Binding-site contacts:
Ligand atom C2 contacts residue HIS554 of chain 1.D at 3.6 Å.
Ligand atom C2 contacts residue THR161 of chain 1.D at 4.0 Å.
Ligand atom C6 contacts residue PHE461 of chain 1.D at 4.1 Å (hydrophobic).
Ligand atom F3 contacts residue PHE481 of chain 1.D at 4.0 Å.
Ligand atom C4 contacts residue THR161 of chain 1.D at 3.7 Å.
Ligand atom C6 contacts residue TYR463 of chain 1.D at 3.4 Å (hydrophobic).
Ligand atom F3 contacts residue FAD1 of chain 1.O at 3.7 Å.
Ligand atom C6 contacts residue ARG479 of chain 1.D at 4.0 Å.
Ligand atom F3 contacts residue THR161 of chain 1.D at 3.3 Å.
Ligand atom O5 contacts residue FAD1 of chain 1.O at 4.1 Å.
Ligand atom O1 contacts residue ALA552 of chain 1.D at 2.5 Å (h-bond).
Ligand atom O2 contacts residue ASN597 of chain 1.D at 2.9 Å (h-bond).
Ligand atom O1 contacts residue FAD1 of chain 1.O at 3.4 Å.
Ligand atom O1 contacts residue HIS554 of chain 1.D at 3.2 Å (h-bond).
Ligand atom C1 contacts residue HIS554 of chain 1.D at 3.6 Å.
Ligand atom C1 contacts residue FAD1 of chain 1.O at 4.0 Å.
Ligand atom O6 contacts residue PHE461 of chain 1.D at 3.5 Å.
Ligand atom O5 contacts residue ALA552 of chain 1.D at 3.9 Å.
Ligand atom O2 contacts residue FAD1 of chain 1.O at 3.3 Å.
Ligand atom C2 contacts residue FAD1 of chain 1.O at 3.4 Å.
Ligand atom O4 contacts residue HIS457 of chain 1.D at 3.7 Å.
Ligand atom C6 contacts residue ASP459 of chain 1.D at 3.1 Å.
Ligand atom C3 contacts residue ASN597 of chain 1.D at 3.8 Å.
Ligand atom O6 contacts residue TYR463 of chain 1.D at 2.5 Å (h-bond).
Ligand atom C5 contacts residue ASP459 of chain 1.D at 3.7 Å.
Ligand atom O4 contacts residue GLN455 of chain 1.D at 3.6 Å.
Ligand atom C4 contacts residue ASP459 of chain 1.D at 3.0 Å.
Ligand atom C4 contacts residue PHE481 of chain 1.D at 4.2 Å (hydrophobic).
Ligand atom O4 contacts residue THR161 of chain 1.D at 4.0 Å.
Ligand atom F3 contacts residue GLN455 of chain 1.D at 3.0 Å.
Ligand atom O4 contacts residue PHE481 of chain 1.D at 4.1 Å.
Ligand atom C1 contacts residue ALA552 of chain 1.D at 3.3 Å (hydrophobic).
Ligand atom O4 contacts residue ARG479 of chain 1.D at 3.3 Å.
Ligand atom O4 contacts residue ASP459 of chain 1.D at 2.4 Å (salt-bridge).
Ligand atom C2 contacts residue ASN597 of chain 1.D at 3.8 Å.
Ligand atom O2 contacts residue HIS554 of chain 1.D at 2.6 Å (h-bond).
Ligand atom C3 contacts residue GLN455 of chain 1.D at 4.0 Å.
Ligand atom F3 contacts residue ASN597 of chain 1.D at 3.1 Å.
Ligand atom C3 contacts residue PHE481 of chain 1.D at 3.6 Å (hydrophobic).
Ligand atom C3 contacts residue THR161 of chain 1.D at 3.9 Å.

This protein binds this small molecule.
Small molecule (SMILES): OC[C@H]1O[C@@H](O)[C@H](O)[C@@H](F)[C@@H]1O

Sequence of chain 1.D:
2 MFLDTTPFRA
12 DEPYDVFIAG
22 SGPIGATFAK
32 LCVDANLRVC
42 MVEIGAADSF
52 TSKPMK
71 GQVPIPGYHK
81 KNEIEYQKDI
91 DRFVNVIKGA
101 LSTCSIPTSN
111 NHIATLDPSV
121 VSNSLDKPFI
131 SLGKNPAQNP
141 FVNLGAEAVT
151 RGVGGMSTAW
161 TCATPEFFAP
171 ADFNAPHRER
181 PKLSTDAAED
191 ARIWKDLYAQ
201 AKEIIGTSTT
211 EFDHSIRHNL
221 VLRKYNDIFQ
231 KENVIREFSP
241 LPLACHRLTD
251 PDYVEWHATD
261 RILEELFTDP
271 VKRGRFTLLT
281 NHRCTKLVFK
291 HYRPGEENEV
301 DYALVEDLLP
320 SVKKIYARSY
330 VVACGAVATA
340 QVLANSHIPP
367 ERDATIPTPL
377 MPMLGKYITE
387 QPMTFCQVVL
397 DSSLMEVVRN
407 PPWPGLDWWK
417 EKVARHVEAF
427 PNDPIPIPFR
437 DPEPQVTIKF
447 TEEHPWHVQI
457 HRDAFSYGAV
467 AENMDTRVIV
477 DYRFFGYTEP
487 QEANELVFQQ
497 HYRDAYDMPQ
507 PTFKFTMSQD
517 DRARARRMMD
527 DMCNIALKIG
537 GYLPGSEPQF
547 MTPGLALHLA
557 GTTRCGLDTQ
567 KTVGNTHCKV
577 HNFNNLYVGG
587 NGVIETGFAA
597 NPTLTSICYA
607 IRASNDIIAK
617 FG